Sequence of chain 1.A:
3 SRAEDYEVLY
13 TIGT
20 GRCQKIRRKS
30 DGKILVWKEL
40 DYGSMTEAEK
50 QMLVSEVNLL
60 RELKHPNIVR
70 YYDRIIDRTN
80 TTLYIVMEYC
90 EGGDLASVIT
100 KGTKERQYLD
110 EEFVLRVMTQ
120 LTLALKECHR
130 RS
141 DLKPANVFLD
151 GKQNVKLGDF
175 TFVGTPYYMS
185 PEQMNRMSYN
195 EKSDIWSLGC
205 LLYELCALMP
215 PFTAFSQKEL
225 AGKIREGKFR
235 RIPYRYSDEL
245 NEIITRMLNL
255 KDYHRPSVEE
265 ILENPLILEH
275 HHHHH

The small molecule below binds the protein below.
Small molecule (SMILES): COc1cc(-c2cnc(N)c(-c3ccc(C(=O)O)cc3)n2)cc(OC)c1OC

Binding-site contacts:
Ligand atom C4 contacts residue ILE14 of chain 1.A at 3.7 Å (hydrophobic).
Ligand atom C8 contacts residue ILE14 of chain 1.A at 3.8 Å (hydrophobic).
Ligand atom C19 contacts residue PHE148 of chain 1.A at 3.7 Å (hydrophobic).
Ligand atom C15 contacts residue CYS89 of chain 1.A at 3.3 Å (hydrophobic).
Ligand atom C28 contacts residue PHE148 of chain 1.A at 3.4 Å (hydrophobic).
Ligand atom C4 contacts residue GLY92 of chain 1.A at 3.6 Å.
Ligand atom C22 contacts residue CYS22 of chain 1.A at 3.6 Å (hydrophobic).
Ligand atom C27 contacts residue PHE148 of chain 1.A at 3.6 Å (hydrophobic).
Ligand atom C20 contacts residue PHE148 of chain 1.A at 3.6 Å (hydrophobic).
Ligand atom C24 contacts residue TYR70 of chain 1.A at 3.8 Å (hydrophobic).
Ligand atom O25 contacts residue LYS37 of chain 1.A at 3.7 Å.
Ligand atom O25 contacts residue ASP159 of chain 1.A at 2.9 Å (salt-bridge).
Ligand atom N14 contacts residue PHE148 of chain 1.A at 3.4 Å.
Ligand atom O25 contacts residue TYR70 of chain 1.A at 2.7 Å (h-bond).
Ligand atom C23 contacts residue MET86 of chain 1.A at 3.6 Å (hydrophobic).
Ligand atom C7 contacts residue SER96 of chain 1.A at 3.7 Å.
Ligand atom N16 contacts residue TYR88 of chain 1.A at 3.8 Å.
Ligand atom N16 contacts residue VAL35 of chain 1.A at 3.7 Å.
Ligand atom C11 contacts residue ILE14 of chain 1.A at 3.8 Å (hydrophobic).
Ligand atom N16 contacts residue CYS89 of chain 1.A at 2.9 Å (h-bond).
Ligand atom N18 contacts residue MET86 of chain 1.A at 3.7 Å.
Ligand atom C15 contacts residue TYR88 of chain 1.A at 3.8 Å (hydrophobic).
Ligand atom C12 contacts residue ILE14 of chain 1.A at 3.7 Å (hydrophobic).
Ligand atom C1 contacts residue TYR88 of chain 1.A at 3.4 Å (hydrophobic).
Ligand atom C27 contacts residue MET86 of chain 1.A at 3.6 Å (hydrophobic).
Ligand atom C10 contacts residue ASP93 of chain 1.A at 3.7 Å.
Ligand atom C5 contacts residue ILE14 of chain 1.A at 3.8 Å (hydrophobic).
Ligand atom C24 contacts residue ASP159 of chain 1.A at 3.6 Å.
Ligand atom C3 contacts residue ILE14 of chain 1.A at 3.8 Å (hydrophobic).
Ligand atom C28 contacts residue MET86 of chain 1.A at 3.7 Å (hydrophobic).
Ligand atom C21 contacts residue CYS22 of chain 1.A at 3.8 Å (hydrophobic).
Ligand atom C17 contacts residue GLU87 of chain 1.A at 3.8 Å.
Ligand atom N18 contacts residue GLU87 of chain 1.A at 2.8 Å (salt-bridge).
Ligand atom C4 contacts residue CYS89 of chain 1.A at 3.8 Å (hydrophobic).
Ligand atom C24 contacts residue LYS37 of chain 1.A at 3.6 Å.
Ligand atom O26 contacts residue ASP159 of chain 1.A at 3.5 Å.
Ligand atom C5 contacts residue GLY92 of chain 1.A at 3.8 Å.
Ligand atom O26 contacts residue LYS37 of chain 1.A at 2.8 Å (salt-bridge).
Ligand atom C1 contacts residue GLU90 of chain 1.A at 3.7 Å.
Ligand atom C3 contacts residue GLY92 of chain 1.A at 3.5 Å.